Sequence of chain 1.A:
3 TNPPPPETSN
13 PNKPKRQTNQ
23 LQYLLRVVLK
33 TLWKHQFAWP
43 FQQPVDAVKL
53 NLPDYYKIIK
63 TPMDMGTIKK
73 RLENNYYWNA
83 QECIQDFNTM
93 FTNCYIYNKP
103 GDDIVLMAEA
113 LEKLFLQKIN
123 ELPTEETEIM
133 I

The protein below binds the small molecule below.
Small molecule (SMILES): O=C(NO)c1ccc(-c2csc3c(=O)cc(N4CCOCC4)oc23)cc1

Binding-site contacts:
Ligand atom C05 contacts residue PRO42 of chain 1.A at 4.1 Å (hydrophobic).
Ligand atom C18 contacts residue LEU54 of chain 1.A at 3.8 Å (hydrophobic).
Ligand atom C10 contacts residue PRO42 of chain 1.A at 4.0 Å (hydrophobic).
Ligand atom C06 contacts residue PRO42 of chain 1.A at 3.6 Å (hydrophobic).
Ligand atom C08 contacts residue LEU52 of chain 1.A at 4.1 Å (hydrophobic).
Ligand atom O01 contacts residue TRP41 of chain 1.A at 4.0 Å.
Ligand atom O16 contacts residue LEU52 of chain 1.A at 3.6 Å.
Ligand atom C03 contacts residue TRP41 of chain 1.A at 4.0 Å (hydrophobic).
Ligand atom C11 contacts residue PRO42 of chain 1.A at 3.9 Å (hydrophobic).
Ligand atom C22 contacts residue LEU54 of chain 1.A at 4.1 Å (hydrophobic).
Ligand atom C12 contacts residue PRO42 of chain 1.A at 3.5 Å (hydrophobic).
Ligand atom C22 contacts residue ASN100 of chain 1.A at 3.1 Å.
Ligand atom C19 contacts residue ASN100 of chain 1.A at 3.2 Å.
Ligand atom N02 contacts residue TRP41 of chain 1.A at 3.7 Å.
Ligand atom C12 contacts residue VAL47 of chain 1.A at 3.8 Å (hydrophobic).
Ligand atom C08 contacts residue ILE106 of chain 1.A at 4.1 Å (hydrophobic).
Ligand atom C12 contacts residue PHE43 of chain 1.A at 4.0 Å (hydrophobic).
Ligand atom C07 contacts residue PRO42 of chain 1.A at 3.2 Å (hydrophobic).
Ligand atom C11 contacts residue ILE106 of chain 1.A at 3.5 Å (hydrophobic).
Ligand atom C09 contacts residue PRO42 of chain 1.A at 3.7 Å (hydrophobic).
Ligand atom C18 contacts residue ASN100 of chain 1.A at 3.2 Å.
Ligand atom C09 contacts residue ILE106 of chain 1.A at 3.9 Å (hydrophobic).
Ligand atom S13 contacts residue ILE106 of chain 1.A at 3.9 Å.
Ligand atom S13 contacts residue PHE43 of chain 1.A at 3.9 Å.
Ligand atom O20 contacts residue TYR57 of chain 1.A at 4.0 Å.
Ligand atom C06 contacts residue GLN45 of chain 1.A at 3.9 Å.
Ligand atom C23 contacts residue LEU54 of chain 1.A at 4.0 Å (hydrophobic).
Ligand atom C15 contacts residue ILE106 of chain 1.A at 3.5 Å (hydrophobic).
Ligand atom C08 contacts residue PRO42 of chain 1.A at 3.4 Å (hydrophobic).
Ligand atom O16 contacts residue ILE106 of chain 1.A at 4.2 Å.
Ligand atom C14 contacts residue ILE106 of chain 1.A at 3.5 Å (hydrophobic).
Ligand atom C19 contacts residue ILE106 of chain 1.A at 3.8 Å (hydrophobic).
Ligand atom O20 contacts residue ASN100 of chain 1.A at 2.7 Å (h-bond).
Ligand atom C17 contacts residue ASN100 of chain 1.A at 4.1 Å.
Ligand atom S13 contacts residue VAL47 of chain 1.A at 3.8 Å.
Ligand atom N21 contacts residue ASN100 of chain 1.A at 4.0 Å.
Ligand atom N21 contacts residue LEU54 of chain 1.A at 3.9 Å.
Ligand atom C18 contacts residue ILE106 of chain 1.A at 4.1 Å (hydrophobic).
Ligand atom C17 contacts residue LEU54 of chain 1.A at 3.8 Å (hydrophobic).
Ligand atom C12 contacts residue ILE106 of chain 1.A at 3.7 Å (hydrophobic).